The protein below binds the small molecule below.
Small molecule (SMILES): COc1ccc(/C=C2\CCCN=C2c2cccnc2)c(OC)c1

Binding-site contacts:
Ligand atom N18 contacts residue TRP156 of chain 1.C at 3.7 Å.
Ligand atom C17 contacts residue VAL157 of chain 1.C at 3.6 Å (hydrophobic).
Ligand atom C7 contacts residue ILE127 of chain 1.B at 3.9 Å (hydrophobic).
Ligand atom C3 contacts residue ILE127 of chain 1.B at 3.8 Å (hydrophobic).
Ligand atom C4 contacts residue ILE127 of chain 1.B at 3.9 Å (hydrophobic).
Ligand atom C5 contacts residue CYS199 of chain 1.C at 3.5 Å (hydrophobic).
Ligand atom C6 contacts residue TYR64 of chain 1.B at 3.2 Å (hydrophobic).
Ligand atom C14 contacts residue TRP156 of chain 1.C at 3.3 Å (hydrophobic).
Ligand atom C4 contacts residue CYS199 of chain 1.C at 3.5 Å (hydrophobic).
Ligand atom C15 contacts residue TYR204 of chain 1.C at 3.3 Å (hydrophobic).
Ligand atom C6 contacts residue CYS199 of chain 1.C at 3.4 Å (hydrophobic).
Ligand atom C23 contacts residue GLN66 of chain 1.B at 3.4 Å.
Ligand atom O21 contacts residue ILE127 of chain 1.B at 3.6 Å.
Ligand atom C9 contacts residue TRP156 of chain 1.C at 3.5 Å (hydrophobic).
Ligand atom C12 contacts residue TYR197 of chain 1.C at 4.0 Å (hydrophobic).
Ligand atom N18 contacts residue ILE127 of chain 1.B at 3.3 Å.
Ligand atom C11 contacts residue TRP156 of chain 1.C at 3.7 Å (hydrophobic).
Ligand atom N10 contacts residue TYR204 of chain 1.C at 3.9 Å.
Ligand atom C17 contacts residue VAL117 of chain 1.B at 4.0 Å (hydrophobic).
Ligand atom N10 contacts residue TRP156 of chain 1.C at 2.8 Å (h-bond).
Ligand atom C15 contacts residue TRP156 of chain 1.C at 3.6 Å (hydrophobic).
Ligand atom C19 contacts residue TRP156 of chain 1.C at 3.4 Å (hydrophobic).
Ligand atom C2 contacts residue CYS199 of chain 1.C at 3.6 Å (hydrophobic).
Ligand atom C1 contacts residue CYS199 of chain 1.C at 3.5 Å (hydrophobic).
Ligand atom O20 contacts residue GLN66 of chain 1.B at 3.8 Å.
Ligand atom C3 contacts residue CYS199 of chain 1.C at 3.6 Å (hydrophobic).
Ligand atom C2 contacts residue GLN66 of chain 1.B at 3.6 Å.
Ligand atom C13 contacts residue TYR64 of chain 1.B at 3.8 Å (hydrophobic).
Ligand atom C7 contacts residue CYS199 of chain 1.C at 3.9 Å (hydrophobic).
Ligand atom C13 contacts residue CYS199 of chain 1.C at 3.9 Å (hydrophobic).
Ligand atom C17 contacts residue ILE127 of chain 1.B at 3.6 Å (hydrophobic).
Ligand atom C5 contacts residue TYR64 of chain 1.B at 3.1 Å (hydrophobic).
Ligand atom C11 contacts residue TYR102 of chain 1.C at 3.2 Å (hydrophobic).
Ligand atom N18 contacts residue VAL157 of chain 1.C at 3.6 Å.
Ligand atom C16 contacts residue VAL117 of chain 1.B at 4.0 Å (hydrophobic).
Ligand atom C16 contacts residue VAL157 of chain 1.C at 3.8 Å (hydrophobic).
Ligand atom C22 contacts residue CYS200 of chain 1.C at 3.7 Å (hydrophobic).
Ligand atom C19 contacts residue ILE127 of chain 1.B at 3.6 Å (hydrophobic).
Ligand atom C8 contacts residue CYS199 of chain 1.C at 4.0 Å (hydrophobic).
Ligand atom C16 contacts residue TYR204 of chain 1.C at 4.0 Å (hydrophobic).

Sequence of chain 1.B:
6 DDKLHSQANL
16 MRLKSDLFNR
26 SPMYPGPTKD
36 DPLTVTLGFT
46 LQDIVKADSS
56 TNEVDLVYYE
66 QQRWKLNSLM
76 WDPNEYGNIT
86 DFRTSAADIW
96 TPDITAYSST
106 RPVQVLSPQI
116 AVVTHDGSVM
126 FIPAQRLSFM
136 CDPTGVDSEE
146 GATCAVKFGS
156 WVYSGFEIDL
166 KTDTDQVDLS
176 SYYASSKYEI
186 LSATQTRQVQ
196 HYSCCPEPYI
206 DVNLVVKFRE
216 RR

Sequence of chain 1.C:
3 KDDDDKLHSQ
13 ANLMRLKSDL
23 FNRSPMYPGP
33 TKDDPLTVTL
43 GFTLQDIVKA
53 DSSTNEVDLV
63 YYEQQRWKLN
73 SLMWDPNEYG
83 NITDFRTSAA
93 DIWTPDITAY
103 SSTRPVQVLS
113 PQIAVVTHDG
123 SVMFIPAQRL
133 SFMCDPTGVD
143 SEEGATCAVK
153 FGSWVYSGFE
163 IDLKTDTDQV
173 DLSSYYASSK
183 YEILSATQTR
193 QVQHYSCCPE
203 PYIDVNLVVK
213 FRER